Binding-site contacts:
Ligand atom O3 contacts residue FMN1 of chain 1.F at 3.1 Å.
Ligand atom C1 contacts residue TRP108 of chain 1.B at 4.3 Å (hydrophobic).
Ligand atom C4 contacts residue FMN1 of chain 1.F at 4.0 Å.
Ligand atom C6 contacts residue HIS188 of chain 1.B at 3.3 Å.
Ligand atom C3 contacts residue FMN1 of chain 1.F at 3.8 Å.
Ligand atom C1 contacts residue THR33 of chain 1.B at 4.2 Å.
Ligand atom C4 contacts residue HIS244 of chain 1.B at 4.4 Å.
Ligand atom C3 contacts residue TYR190 of chain 1.B at 3.8 Å (hydrophobic).
Ligand atom C2 contacts residue TYR190 of chain 1.B at 3.7 Å (hydrophobic).
Ligand atom O4 contacts residue HIS185 of chain 1.B at 2.7 Å (h-bond).
Ligand atom O2 contacts residue FMN1 of chain 1.F at 4.3 Å.
Ligand atom C6 contacts residue TYR284 of chain 1.B at 4.0 Å (hydrophobic).
Ligand atom O3 contacts residue TYR284 of chain 1.B at 3.6 Å.
Ligand atom O1 contacts residue HIS188 of chain 1.B at 3.1 Å (h-bond).
Ligand atom C7 contacts residue HIS244 of chain 1.B at 3.6 Å.
Ligand atom C7 contacts residue TYR284 of chain 1.B at 3.6 Å (hydrophobic).
Ligand atom C3 contacts residue HIS188 of chain 1.B at 3.9 Å.
Ligand atom C7 contacts residue VAL285 of chain 1.B at 4.0 Å (hydrophobic).
Ligand atom O1 contacts residue HIS244 of chain 1.B at 3.4 Å.
Ligand atom O2 contacts residue ALA286 of chain 1.B at 4.2 Å.
Ligand atom N1 contacts residue HIS188 of chain 1.B at 3.7 Å.
Ligand atom O3 contacts residue HIS188 of chain 1.B at 3.5 Å (h-bond).
Ligand atom O2 contacts residue TYR190 of chain 1.B at 4.4 Å.
Ligand atom C6 contacts residue HIS244 of chain 1.B at 3.8 Å.
Ligand atom N1 contacts residue HIS185 of chain 1.B at 3.8 Å.
Ligand atom N1 contacts residue FMN1 of chain 1.F at 3.5 Å.
Ligand atom C2 contacts residue FMN1 of chain 1.F at 4.0 Å.
Ligand atom C5 contacts residue FMN1 of chain 1.F at 3.8 Å.
Ligand atom C1 contacts residue FMN1 of chain 1.F at 3.9 Å.
Ligand atom O4 contacts residue TYR190 of chain 1.B at 3.4 Å.
Ligand atom C4 contacts residue HIS188 of chain 1.B at 3.2 Å.
Ligand atom C5 contacts residue THR33 of chain 1.B at 3.7 Å.
Ligand atom C1 contacts residue PHE74 of chain 1.B at 3.8 Å (hydrophobic).
Ligand atom C7 contacts residue ALA286 of chain 1.B at 3.6 Å (hydrophobic).
Ligand atom C5 contacts residue PHE370 of chain 1.B at 3.6 Å (hydrophobic).
Ligand atom C1 contacts residue TYR190 of chain 1.B at 3.6 Å (hydrophobic).
Ligand atom N1 contacts residue TYR190 of chain 1.B at 3.5 Å.
Ligand atom C5 contacts residue PHE74 of chain 1.B at 3.4 Å (hydrophobic).
Ligand atom O4 contacts residue HIS188 of chain 1.B at 2.7 Å (h-bond).
Ligand atom O4 contacts residue FMN1 of chain 1.F at 3.1 Å.

A protein and the small-molecule ligand that binds it are described below.
Small molecule (SMILES): CCOC(=O)/C(=N\O)C(=O)CC

Sequence of chain 1.B:
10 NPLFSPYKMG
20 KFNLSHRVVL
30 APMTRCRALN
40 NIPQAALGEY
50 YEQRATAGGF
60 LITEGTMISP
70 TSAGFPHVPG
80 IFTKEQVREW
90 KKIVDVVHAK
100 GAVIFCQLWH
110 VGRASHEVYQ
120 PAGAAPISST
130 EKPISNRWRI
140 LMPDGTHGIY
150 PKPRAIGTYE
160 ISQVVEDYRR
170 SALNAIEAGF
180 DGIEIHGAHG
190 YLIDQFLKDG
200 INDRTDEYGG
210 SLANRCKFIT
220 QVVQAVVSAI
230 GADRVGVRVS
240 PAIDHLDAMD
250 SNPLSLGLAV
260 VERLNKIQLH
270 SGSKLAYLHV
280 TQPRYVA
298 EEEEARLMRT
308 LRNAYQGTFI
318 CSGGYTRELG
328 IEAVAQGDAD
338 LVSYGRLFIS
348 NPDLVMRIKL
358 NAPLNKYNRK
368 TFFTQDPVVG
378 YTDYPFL